Sequence of chain 1.A:
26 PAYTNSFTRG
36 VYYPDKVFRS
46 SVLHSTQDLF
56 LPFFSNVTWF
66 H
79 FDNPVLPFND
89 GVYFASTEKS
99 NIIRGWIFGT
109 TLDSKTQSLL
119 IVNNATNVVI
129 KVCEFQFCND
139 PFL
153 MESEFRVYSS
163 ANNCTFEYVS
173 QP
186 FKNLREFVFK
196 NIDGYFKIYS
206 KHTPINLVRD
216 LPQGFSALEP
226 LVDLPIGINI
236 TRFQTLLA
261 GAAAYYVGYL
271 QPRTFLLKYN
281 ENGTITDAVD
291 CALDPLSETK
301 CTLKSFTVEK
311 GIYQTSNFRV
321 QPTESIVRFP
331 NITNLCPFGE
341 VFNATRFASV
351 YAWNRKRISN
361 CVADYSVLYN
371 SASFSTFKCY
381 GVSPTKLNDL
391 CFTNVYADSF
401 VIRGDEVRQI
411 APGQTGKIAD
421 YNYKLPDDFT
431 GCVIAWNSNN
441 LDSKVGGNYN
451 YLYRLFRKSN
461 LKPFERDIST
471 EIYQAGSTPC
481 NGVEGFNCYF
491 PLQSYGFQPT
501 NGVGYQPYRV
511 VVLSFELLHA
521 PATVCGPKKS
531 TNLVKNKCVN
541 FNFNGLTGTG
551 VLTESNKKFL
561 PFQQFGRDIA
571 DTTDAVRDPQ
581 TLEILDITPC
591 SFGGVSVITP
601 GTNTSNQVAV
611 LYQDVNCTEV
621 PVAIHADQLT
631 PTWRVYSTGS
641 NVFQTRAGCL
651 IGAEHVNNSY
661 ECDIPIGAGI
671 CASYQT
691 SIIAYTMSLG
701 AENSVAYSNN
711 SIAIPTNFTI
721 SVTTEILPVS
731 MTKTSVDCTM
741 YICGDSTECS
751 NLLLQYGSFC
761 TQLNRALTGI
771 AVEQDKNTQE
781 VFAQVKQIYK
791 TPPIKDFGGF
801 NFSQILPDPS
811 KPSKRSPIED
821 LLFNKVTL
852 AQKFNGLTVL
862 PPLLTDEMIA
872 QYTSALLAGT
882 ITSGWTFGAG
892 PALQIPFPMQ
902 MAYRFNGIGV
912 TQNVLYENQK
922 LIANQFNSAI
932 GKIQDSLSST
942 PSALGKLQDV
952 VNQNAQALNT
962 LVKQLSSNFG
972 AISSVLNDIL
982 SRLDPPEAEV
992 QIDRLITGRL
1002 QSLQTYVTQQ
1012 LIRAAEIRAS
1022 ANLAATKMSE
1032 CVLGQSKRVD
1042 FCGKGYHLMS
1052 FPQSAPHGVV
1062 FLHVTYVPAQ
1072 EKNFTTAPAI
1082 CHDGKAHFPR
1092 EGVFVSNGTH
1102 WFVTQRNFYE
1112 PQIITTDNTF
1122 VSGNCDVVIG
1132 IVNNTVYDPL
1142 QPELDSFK

This protein binds this small molecule.
Small molecule (SMILES): CC(=O)N[C@@H]1[C@@H](O)[C@H](O)[C@@H](CO)O[C@H]1O

Binding-site contacts:
Ligand atom C8 contacts residue THR716 of chain 1.A at 3.5 Å.
Ligand atom O6 contacts residue LEU922 of chain 1.A at 4.5 Å.
Ligand atom N2 contacts residue GLN1071 of chain 1.A at 4.4 Å.
Ligand atom O4 contacts residue LEU922 of chain 1.A at 3.8 Å.
Ligand atom C8 contacts residue GLN1071 of chain 1.A at 4.5 Å.
Ligand atom C6 contacts residue LEU922 of chain 1.A at 3.5 Å (hydrophobic).
Ligand atom N2 contacts residue ASN717 of chain 1.A at 2.9 Å (h-bond).
Ligand atom C4 contacts residue LEU922 of chain 1.A at 4.4 Å (hydrophobic).
Ligand atom C8 contacts residue ASN717 of chain 1.A at 3.4 Å.
Ligand atom C2 contacts residue ASN717 of chain 1.A at 2.5 Å.
Ligand atom C7 contacts residue ASN717 of chain 1.A at 3.1 Å.
Ligand atom O5 contacts residue ASN717 of chain 1.A at 2.4 Å (h-bond).
Ligand atom C3 contacts residue ASN717 of chain 1.A at 3.8 Å.
Ligand atom C1 contacts residue ASN717 of chain 1.A at 1.4 Å.
Ligand atom C6 contacts residue GLN926 of chain 1.A at 4.1 Å.
Ligand atom O7 contacts residue ASN717 of chain 1.A at 3.4 Å (h-bond).
Ligand atom C5 contacts residue ASN717 of chain 1.A at 3.7 Å.
Ligand atom C5 contacts residue LEU922 of chain 1.A at 3.7 Å (hydrophobic).
Ligand atom C4 contacts residue ASN717 of chain 1.A at 4.2 Å.